Sequence of chain 1.A:
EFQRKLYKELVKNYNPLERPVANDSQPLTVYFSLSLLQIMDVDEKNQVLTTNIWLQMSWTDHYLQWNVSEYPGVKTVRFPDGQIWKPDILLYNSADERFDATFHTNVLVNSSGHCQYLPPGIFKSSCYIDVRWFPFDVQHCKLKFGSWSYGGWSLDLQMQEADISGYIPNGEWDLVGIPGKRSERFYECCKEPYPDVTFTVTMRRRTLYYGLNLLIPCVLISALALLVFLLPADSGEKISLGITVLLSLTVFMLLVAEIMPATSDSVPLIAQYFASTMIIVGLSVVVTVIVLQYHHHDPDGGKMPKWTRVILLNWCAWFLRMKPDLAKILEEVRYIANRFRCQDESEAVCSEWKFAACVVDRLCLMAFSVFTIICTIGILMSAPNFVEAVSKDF

Binding-site contacts:
Ligand atom C2 contacts residue ASN23 of chain 1.A at 2.5 Å.
Ligand atom O5 contacts residue GLN26 of chain 1.A at 3.5 Å (h-bond).
Ligand atom C4 contacts residue ASN23 of chain 1.A at 4.2 Å.
Ligand atom O5 contacts residue ASN23 of chain 1.A at 2.3 Å (h-bond).
Ligand atom O7 contacts residue ASN23 of chain 1.A at 3.6 Å.
Ligand atom C7 contacts residue ASN23 of chain 1.A at 3.5 Å.
Ligand atom C6 contacts residue GLN26 of chain 1.A at 2.9 Å.
Ligand atom O6 contacts residue GLN26 of chain 1.A at 2.8 Å (h-bond).
Ligand atom N2 contacts residue ASN23 of chain 1.A at 3.0 Å (h-bond).
Ligand atom C5 contacts residue ASN23 of chain 1.A at 3.6 Å.
Ligand atom C3 contacts residue ASN23 of chain 1.A at 3.8 Å.
Ligand atom C6 contacts residue SER25 of chain 1.A at 4.3 Å.
Ligand atom C1 contacts residue ASN23 of chain 1.A at 1.4 Å.
Ligand atom O5 contacts residue SER25 of chain 1.A at 4.0 Å.
Ligand atom C1 contacts residue SER25 of chain 1.A at 4.3 Å.
Ligand atom C1 contacts residue GLN26 of chain 1.A at 4.5 Å.
Ligand atom C5 contacts residue GLN26 of chain 1.A at 3.8 Å.
Ligand atom C8 contacts residue GLN26 of chain 1.A at 4.4 Å.
Ligand atom C5 contacts residue SER25 of chain 1.A at 4.0 Å.

The protein below binds the small molecule below.
Small molecule (SMILES): CC(=O)N[C@H]1[C@H](O[C@H]2[C@H](O)[C@@H](NC(C)=O)CO[C@@H]2CO)O[C@H](CO)[C@@H](O)[C@@H]1O